Sequence of chain 3.F:
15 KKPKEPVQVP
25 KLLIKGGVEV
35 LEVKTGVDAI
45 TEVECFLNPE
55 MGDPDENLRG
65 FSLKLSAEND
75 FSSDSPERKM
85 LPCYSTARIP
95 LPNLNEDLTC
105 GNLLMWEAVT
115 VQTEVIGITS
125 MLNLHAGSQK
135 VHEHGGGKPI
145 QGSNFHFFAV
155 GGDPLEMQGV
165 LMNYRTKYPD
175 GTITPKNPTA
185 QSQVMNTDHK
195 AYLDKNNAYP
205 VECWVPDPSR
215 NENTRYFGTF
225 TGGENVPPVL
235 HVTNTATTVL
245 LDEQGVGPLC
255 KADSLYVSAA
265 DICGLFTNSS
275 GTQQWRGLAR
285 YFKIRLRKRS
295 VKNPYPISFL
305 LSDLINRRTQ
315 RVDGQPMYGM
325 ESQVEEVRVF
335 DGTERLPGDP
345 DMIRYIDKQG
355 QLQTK

Sequence of chain 4.F:
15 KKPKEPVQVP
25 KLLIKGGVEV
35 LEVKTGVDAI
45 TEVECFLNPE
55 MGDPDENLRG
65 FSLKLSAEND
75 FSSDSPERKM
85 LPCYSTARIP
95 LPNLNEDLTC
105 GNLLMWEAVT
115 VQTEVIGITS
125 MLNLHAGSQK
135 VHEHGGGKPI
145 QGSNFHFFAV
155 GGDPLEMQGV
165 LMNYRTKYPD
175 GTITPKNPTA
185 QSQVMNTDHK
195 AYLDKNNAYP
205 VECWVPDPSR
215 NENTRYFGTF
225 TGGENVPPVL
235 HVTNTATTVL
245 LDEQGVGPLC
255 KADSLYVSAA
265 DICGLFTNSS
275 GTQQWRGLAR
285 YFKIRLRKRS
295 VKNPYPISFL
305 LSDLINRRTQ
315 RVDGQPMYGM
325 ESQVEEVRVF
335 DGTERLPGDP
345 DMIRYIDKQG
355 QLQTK

Binding-site contacts:
Ligand atom O10 contacts residue PHE75 of chain 2.F at 3.9 Å.
Ligand atom C11 contacts residue PHE75 of chain 2.F at 3.5 Å (hydrophobic).
Ligand atom O1A contacts residue THR276 of chain 3.F at 3.3 Å (h-bond).
Ligand atom C6 contacts residue ASN272 of chain 3.F at 3.6 Å.
Ligand atom C7 contacts residue GLN278 of chain 3.F at 3.9 Å.
Ligand atom C9 contacts residue GLN278 of chain 3.F at 3.3 Å.
Ligand atom O1B contacts residue ASN272 of chain 3.F at 3.4 Å (h-bond).
Ligand atom N5 contacts residue GLN278 of chain 3.F at 3.9 Å.
Ligand atom O8 contacts residue GLN278 of chain 3.F at 3.5 Å (h-bond).
Ligand atom O10 contacts residue LEU62 of chain 3.F at 3.2 Å.
Ligand atom C10 contacts residue GLN278 of chain 3.F at 4.1 Å.
Ligand atom C10 contacts residue ASN272 of chain 3.F at 3.9 Å.
Ligand atom O8 contacts residue LYS68 of chain 3.F at 3.1 Å.
Ligand atom O9 contacts residue LEU67 of chain 3.F at 2.3 Å.
Ligand atom C8 contacts residue GLN278 of chain 3.F at 3.7 Å.
Ligand atom O8 contacts residue THR276 of chain 3.F at 3.9 Å.
Ligand atom N5 contacts residue ASN272 of chain 3.F at 3.2 Å (h-bond).
Ligand atom C1 contacts residue ASN272 of chain 3.F at 3.9 Å.
Ligand atom O9 contacts residue LYS68 of chain 3.F at 2.5 Å (salt-bridge).
Ligand atom C11 contacts residue LEU62 of chain 3.F at 3.9 Å (hydrophobic).
Ligand atom O1A contacts residue ASN272 of chain 3.F at 4.1 Å.
Ligand atom C10 contacts residue LEU62 of chain 3.F at 3.6 Å (hydrophobic).
Ligand atom C1 contacts residue THR276 of chain 3.F at 3.1 Å.
Ligand atom C11 contacts residue PHE65 of chain 3.F at 4.0 Å (hydrophobic).
Ligand atom C11 contacts residue GLN278 of chain 3.F at 3.5 Å.
Ligand atom O1B contacts residue LYS68 of chain 3.F at 3.0 Å (salt-bridge).
Ligand atom C9 contacts residue LEU67 of chain 3.F at 3.4 Å (hydrophobic).
Ligand atom C11 contacts residue PHE270 of chain 3.F at 3.9 Å (hydrophobic).
Ligand atom O4 contacts residue ASP74 of chain 2.F at 4.0 Å.
Ligand atom C9 contacts residue LYS68 of chain 3.F at 3.6 Å.
Ligand atom C11 contacts residue HIS138 of chain 4.F at 3.1 Å.
Ligand atom O8 contacts residue ASN272 of chain 3.F at 3.3 Å (h-bond).
Ligand atom O9 contacts residue GLN278 of chain 3.F at 4.1 Å.
Ligand atom C6 contacts residue LYS68 of chain 3.F at 4.0 Å.
Ligand atom O1B contacts residue THR276 of chain 3.F at 2.4 Å (h-bond).
Ligand atom C11 contacts residue THR276 of chain 3.F at 3.2 Å.
Ligand atom C11 contacts residue ASN272 of chain 3.F at 3.6 Å.
Ligand atom O1A contacts residue SER274 of chain 3.F at 3.8 Å.
Ligand atom O7 contacts residue LEU62 of chain 3.F at 3.9 Å.
Ligand atom C8 contacts residue LYS68 of chain 3.F at 3.5 Å.

This protein binds this small molecule.
Small molecule (SMILES): CC(=O)N[C@H]1[C@H]([C@H](O)[C@H](O)CO)O[C@@](O[C@H](CO)[C@@H](O)[C@@H]2O[C@@H](C(=O)O)C[C@H](O)[C@H]2NC(C)=O)(C(=O)O)C[C@@H]1O

Sequence of chain 2.F:
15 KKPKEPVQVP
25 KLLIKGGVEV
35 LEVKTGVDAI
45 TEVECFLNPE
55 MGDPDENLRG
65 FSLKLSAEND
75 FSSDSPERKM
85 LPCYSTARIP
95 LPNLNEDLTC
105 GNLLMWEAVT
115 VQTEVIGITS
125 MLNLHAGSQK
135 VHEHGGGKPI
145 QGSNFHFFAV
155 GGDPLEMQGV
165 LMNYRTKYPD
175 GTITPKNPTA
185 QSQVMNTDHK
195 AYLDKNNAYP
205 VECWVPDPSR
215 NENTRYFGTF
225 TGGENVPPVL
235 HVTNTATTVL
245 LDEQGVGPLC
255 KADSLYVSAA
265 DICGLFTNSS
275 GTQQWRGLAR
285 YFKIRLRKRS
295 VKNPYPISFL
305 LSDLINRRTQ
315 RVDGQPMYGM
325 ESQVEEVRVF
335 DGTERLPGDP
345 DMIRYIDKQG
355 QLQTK